Sequence of chain 1.H:
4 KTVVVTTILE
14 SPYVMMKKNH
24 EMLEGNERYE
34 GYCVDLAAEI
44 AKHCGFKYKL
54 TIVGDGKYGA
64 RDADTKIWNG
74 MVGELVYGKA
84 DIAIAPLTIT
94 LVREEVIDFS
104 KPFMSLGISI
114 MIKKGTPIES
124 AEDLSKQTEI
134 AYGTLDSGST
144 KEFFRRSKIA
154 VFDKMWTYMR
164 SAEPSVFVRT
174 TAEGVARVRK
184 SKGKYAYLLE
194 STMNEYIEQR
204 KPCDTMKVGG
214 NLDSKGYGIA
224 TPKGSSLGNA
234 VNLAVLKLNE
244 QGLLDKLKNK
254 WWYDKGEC

This small molecule binds to this protein.
Small molecule (SMILES): N#Cc1cc2c(cc1[N+](=O)[O-])=NC(=O)C(=O)N=2

Binding-site contacts:
Ligand atom C6 contacts residue TYR220 of chain 1.H at 3.8 Å (hydrophobic).
Ligand atom O2 contacts residue ARG96 of chain 1.H at 3.0 Å (salt-bridge).
Ligand atom N2 contacts residue TYR61 of chain 1.H at 3.3 Å.
Ligand atom C7 contacts residue GLU13 of chain 1.H at 3.8 Å.
Ligand atom O2 contacts residue TYR61 of chain 1.H at 3.4 Å.
Ligand atom O1 contacts residue ARG96 of chain 1.H at 3.2 Å (salt-bridge).
Ligand atom N3 contacts residue THR174 of chain 1.H at 3.5 Å (h-bond).
Ligand atom C3 contacts residue TYR61 of chain 1.H at 3.5 Å (hydrophobic).
Ligand atom C2 contacts residue PRO89 of chain 1.H at 3.8 Å (hydrophobic).
Ligand atom C6 contacts residue PRO89 of chain 1.H at 3.7 Å (hydrophobic).
Ligand atom C8 contacts residue GLU13 of chain 1.H at 3.7 Å.
Ligand atom O1 contacts residue TYR61 of chain 1.H at 3.8 Å.
Ligand atom O5 contacts residue THR174 of chain 1.H at 3.8 Å.
Ligand atom C8 contacts residue GLU193 of chain 1.H at 3.8 Å.
Ligand atom O3 contacts residue THR174 of chain 1.H at 2.5 Å (h-bond).
Ligand atom C contacts residue GLU193 of chain 1.H at 3.9 Å.
Ligand atom O5 contacts residue GLU193 of chain 1.H at 3.2 Å (salt-bridge).
Ligand atom C8 contacts residue TYR61 of chain 1.H at 3.6 Å (hydrophobic).
Ligand atom C2 contacts residue TYR61 of chain 1.H at 3.3 Å (hydrophobic).
Ligand atom O2 contacts residue LEU90 of chain 1.H at 3.8 Å.
Ligand atom N2 contacts residue THR91 of chain 1.H at 3.5 Å (h-bond).
Ligand atom N3 contacts residue GLU193 of chain 1.H at 4.0 Å.
Ligand atom C contacts residue TYR61 of chain 1.H at 4.0 Å (hydrophobic).
Ligand atom N17 contacts residue MET196 of chain 1.H at 3.7 Å.
Ligand atom O2 contacts residue THR91 of chain 1.H at 3.1 Å (h-bond).
Ligand atom C contacts residue GLU13 of chain 1.H at 3.8 Å.
Ligand atom N3 contacts residue GLU13 of chain 1.H at 4.0 Å.
Ligand atom O3 contacts residue GLU13 of chain 1.H at 3.4 Å (salt-bridge).
Ligand atom C8 contacts residue TYR220 of chain 1.H at 3.9 Å (hydrophobic).
Ligand atom C2 contacts residue THR91 of chain 1.H at 3.5 Å.
Ligand atom C contacts residue TYR220 of chain 1.H at 3.6 Å (hydrophobic).
Ligand atom N17 contacts residue TYR220 of chain 1.H at 3.6 Å.
Ligand atom C7 contacts residue GLU193 of chain 1.H at 3.8 Å.
Ligand atom C4 contacts residue PRO89 of chain 1.H at 3.8 Å (hydrophobic).
Ligand atom O2 contacts residue PRO89 of chain 1.H at 3.8 Å.
Ligand atom C6 contacts residue TYR61 of chain 1.H at 3.3 Å (hydrophobic).
Ligand atom C1 contacts residue TYR61 of chain 1.H at 3.5 Å (hydrophobic).
Ligand atom N2 contacts residue PRO89 of chain 1.H at 3.0 Å (h-bond).
Ligand atom C4 contacts residue TYR61 of chain 1.H at 3.4 Å (hydrophobic).
Ligand atom N1 contacts residue TYR61 of chain 1.H at 3.6 Å.